Sequence of chain 2.F:
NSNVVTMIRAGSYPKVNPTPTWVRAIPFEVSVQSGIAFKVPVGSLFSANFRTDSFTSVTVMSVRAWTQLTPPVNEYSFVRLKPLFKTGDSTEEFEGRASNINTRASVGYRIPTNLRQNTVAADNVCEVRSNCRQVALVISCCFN

Binding-site contacts:
Ligand atom O2 contacts residue A5 of chain 2.Q at 3.5 Å.
Ligand atom N3 contacts residue A2 of chain 2.Q at 3.1 Å (h-bond).
Ligand atom O3' contacts residue SER155 of chain 2.D at 3.4 Å (h-bond).
Ligand atom OP1 contacts residue THR36 of chain 2.DA at 2.6 Å (h-bond).
Ligand atom O2 contacts residue A3 of chain 2.Q at 3.2 Å.
Ligand atom O2 contacts residue A2 of chain 2.Q at 3.1 Å.
Ligand atom C4 contacts residue A4 of chain 2.Q at 3.5 Å.
Ligand atom OP1 contacts residue ASN16 of chain 2.F at 3.6 Å.
Ligand atom C5' contacts residue ALA40 of chain 2.D at 3.6 Å (hydrophobic).
Ligand atom O2' contacts residue ARG39 of chain 2.D at 3.8 Å.
Ligand atom C5' contacts residue ASN16 of chain 2.F at 3.4 Å.
Ligand atom C1' contacts residue VAL38 of chain 2.D at 3.8 Å (hydrophobic).
Ligand atom N3 contacts residue A3 of chain 2.Q at 2.5 Å (h-bond).
Ligand atom O4 contacts residue A2 of chain 2.Q at 2.8 Å (h-bond).
Ligand atom OP1 contacts residue SER155 of chain 2.D at 3.6 Å.
Ligand atom C5' contacts residue SER17 of chain 2.F at 3.5 Å.
Ligand atom C2 contacts residue A2 of chain 2.Q at 3.3 Å.
Ligand atom N3 contacts residue A4 of chain 2.Q at 2.8 Å (h-bond).
Ligand atom C2' contacts residue VAL38 of chain 2.D at 3.7 Å (hydrophobic).
Ligand atom O3' contacts residue ASN16 of chain 2.F at 3.4 Å (h-bond).
Ligand atom C4 contacts residue A5 of chain 2.Q at 3.4 Å.
Ligand atom O2' contacts residue SER155 of chain 2.D at 3.3 Å (h-bond).
Ligand atom O5' contacts residue SER155 of chain 2.D at 3.8 Å.
Ligand atom O3' contacts residue SER17 of chain 2.F at 3.7 Å.
Ligand atom C2 contacts residue A5 of chain 2.Q at 3.5 Å.
Ligand atom C4' contacts residue ASN16 of chain 2.F at 3.7 Å.
Ligand atom C2 contacts residue A4 of chain 2.Q at 3.5 Å.
Ligand atom O2 contacts residue VAL38 of chain 2.D at 3.5 Å (h-bond).
Ligand atom O4 contacts residue A5 of chain 2.Q at 3.4 Å (h-bond).
Ligand atom O2' contacts residue VAL38 of chain 2.D at 3.1 Å (h-bond).
Ligand atom C4 contacts residue A2 of chain 2.Q at 3.4 Å.
Ligand atom O2 contacts residue A4 of chain 2.Q at 3.3 Å (h-bond).
Ligand atom O5' contacts residue SER17 of chain 2.F at 3.5 Å (h-bond).
Ligand atom O4 contacts residue A4 of chain 2.Q at 2.9 Å (h-bond).
Ligand atom C2 contacts residue A3 of chain 2.Q at 3.4 Å.
Ligand atom N3 contacts residue A5 of chain 2.Q at 3.0 Å (h-bond).
Ligand atom O4' contacts residue VAL38 of chain 2.DA at 3.8 Å.
Ligand atom O2' contacts residue THR36 of chain 2.DA at 3.3 Å (h-bond).
Ligand atom C4 contacts residue A3 of chain 2.Q at 3.3 Å.
Ligand atom O4 contacts residue A3 of chain 2.Q at 2.9 Å (h-bond).

The protein below binds the small molecule below.
Small molecule (SMILES): O=c1ccn([C@@H]2O[C@H](CO[P](=O)(O)O[C@H]3[C@@H](O)[C@H](n4ccc(=O)[nH]c4=O)O[C@@H]3CO[P](=O)(O)O[C@H]3[C@@H](O)[C@H](n4ccc(=O)[nH]c4=O)O[C@@H]3CO[P](=O)(O)O[C@H]3[C@@H](O)[C@H](n4ccc(=O)[nH]c4=O)O[C@@H]3CO[P](=O)(O)O[C@H]3[C@@H](O)[C@H](n4ccc(=O)[nH]c4=O)O[C@@H]3CO[P](=O)(O)O[C@H]3[C@@H](O)[C@H](n4ccc(=O)[nH]c4=O)O[C@@H]3COP(=O)=O)[C@@H](O)[C@H]2O)c(=O)[nH]1

Sequence of chain 2.D:
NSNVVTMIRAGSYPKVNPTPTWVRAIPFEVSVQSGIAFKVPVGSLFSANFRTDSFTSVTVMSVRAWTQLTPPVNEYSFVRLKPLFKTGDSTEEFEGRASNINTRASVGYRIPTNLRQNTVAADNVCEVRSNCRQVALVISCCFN

Sequence of chain 2.DA:
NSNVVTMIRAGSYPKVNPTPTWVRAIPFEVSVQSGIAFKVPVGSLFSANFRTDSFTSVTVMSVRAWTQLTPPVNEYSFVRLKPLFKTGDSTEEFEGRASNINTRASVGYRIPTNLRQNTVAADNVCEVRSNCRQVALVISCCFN